Binding-site contacts:
Ligand atom CN7 contacts residue ALA180 of chain 1.A at 3.5 Å (hydrophobic).
Ligand atom CN3 contacts residue SER185 of chain 1.A at 3.1 Å.
Ligand atom CP4 contacts residue GLY206 of chain 1.A at 3.5 Å.
Ligand atom CZ7 contacts residue GLU83 of chain 1.A at 3.3 Å.
Ligand atom CN5 contacts residue TRP205 of chain 1.A at 3.5 Å (hydrophobic).
Ligand atom CZ7 contacts residue THR84 of chain 1.A at 3.3 Å.
Ligand atom CN8 contacts residue ALA180 of chain 1.A at 3.3 Å (hydrophobic).
Ligand atom CZ4 contacts residue TYR85 of chain 1.A at 3.4 Å (hydrophobic).
Ligand atom CZ3 contacts residue PHE162 of chain 1.A at 3.6 Å (hydrophobic).
Ligand atom CN5 contacts residue VAL203 of chain 1.A at 3.3 Å (hydrophobic).
Ligand atom NP2 contacts residue GLY206 of chain 1.A at 3.5 Å (h-bond).
Ligand atom O2 contacts residue GLN182 of chain 1.A at 3.0 Å.
Ligand atom O1 contacts residue GLN182 of chain 1.A at 3.2 Å.
Ligand atom C10 contacts residue GLY208 of chain 1.A at 3.2 Å.
Ligand atom CP4 contacts residue GLY208 of chain 1.A at 3.5 Å.
Ligand atom OC1 contacts residue GLU207 of chain 1.A at 3.4 Å.
Ligand atom CL1 contacts residue TYR218 of chain 1.A at 3.4 Å.
Ligand atom CN8 contacts residue GLY208 of chain 1.A at 3.5 Å.
Ligand atom CN9 contacts residue GLY208 of chain 1.A at 3.7 Å.
Ligand atom CN4 contacts residue GLY206 of chain 1.A at 3.7 Å.
Ligand atom CN9 contacts residue GLY206 of chain 1.A at 3.5 Å.
Ligand atom CN6 contacts residue TRP205 of chain 1.A at 3.4 Å (hydrophobic).
Ligand atom SZ1 contacts residue PHE162 of chain 1.A at 3.5 Å.
Ligand atom CZ5 contacts residue TYR85 of chain 1.A at 3.5 Å (hydrophobic).
Ligand atom CN2 contacts residue SER185 of chain 1.A at 3.4 Å.
Ligand atom O1 contacts residue CYS209 of chain 1.A at 3.1 Å (h-bond).
Ligand atom CL1 contacts residue ILE217 of chain 1.A at 3.5 Å.
Ligand atom OC1 contacts residue GLY208 of chain 1.A at 3.5 Å (h-bond).
Ligand atom CN7 contacts residue ASP179 of chain 1.A at 3.6 Å.
Ligand atom CP3 contacts residue GLY208 of chain 1.A at 3.6 Å.
Ligand atom CN1 contacts residue GLN182 of chain 1.A at 3.6 Å.
Ligand atom CN4 contacts residue TRP205 of chain 1.A at 3.6 Å (hydrophobic).
Ligand atom O1 contacts residue CYS181 of chain 1.A at 3.7 Å.
Ligand atom S1 contacts residue GLN182 of chain 1.A at 3.5 Å.
Ligand atom C10 contacts residue CYS209 of chain 1.A at 3.6 Å (hydrophobic).
Ligand atom CZ1 contacts residue GLY206 of chain 1.A at 3.4 Å.
Ligand atom CN3 contacts residue TRP205 of chain 1.A at 3.7 Å (hydrophobic).
Ligand atom OC1 contacts residue GLY206 of chain 1.A at 3.1 Å (h-bond).
Ligand atom CC1 contacts residue GLY206 of chain 1.A at 3.0 Å.
Ligand atom CL1 contacts residue GLY216 of chain 1.A at 3.4 Å.

Sequence of chain 1.A:
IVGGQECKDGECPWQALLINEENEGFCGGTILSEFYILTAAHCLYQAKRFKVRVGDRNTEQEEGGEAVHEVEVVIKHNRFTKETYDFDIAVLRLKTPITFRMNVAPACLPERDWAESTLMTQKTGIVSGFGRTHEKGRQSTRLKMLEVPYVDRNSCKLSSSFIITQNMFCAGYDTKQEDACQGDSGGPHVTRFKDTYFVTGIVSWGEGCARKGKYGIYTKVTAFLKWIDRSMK

The protein below binds the small molecule below.
Small molecule (SMILES): CN1CCc2nc(C(=O)N3CCN(S(=O)(=O)c4ccc5cc(Cl)ccc5c4)C[C@@H]3C(N)=O)sc2C1